The protein below binds the small molecule below.
Small molecule (SMILES): OC[C@H]1O[C@H](O[C@H]2[C@H](O)[C@@H](O)[C@@H](O)O[C@@H]2CO)[C@H](O)[C@@H](O)[C@@H]1O

Binding-site contacts:
Ligand atom C6 contacts residue GLY380 of chain 1.B at 3.6 Å.
Ligand atom C6 contacts residue ASN376 of chain 1.B at 3.5 Å.
Ligand atom O4 contacts residue PHE436 of chain 1.B at 3.5 Å.
Ligand atom C6 contacts residue SER433 of chain 1.B at 3.8 Å.
Ligand atom O6 contacts residue GLY380 of chain 1.B at 4.3 Å.
Ligand atom C5 contacts residue GLY380 of chain 1.B at 4.0 Å.
Ligand atom O4 contacts residue ASN376 of chain 1.B at 2.8 Å (h-bond).
Ligand atom C5 contacts residue PHE436 of chain 1.B at 3.7 Å (hydrophobic).
Ligand atom O4 contacts residue ASN440 of chain 1.B at 2.9 Å (h-bond).
Ligand atom O2 contacts residue TYR325 of chain 1.B at 3.7 Å.
Ligand atom C4 contacts residue ASN440 of chain 1.B at 4.2 Å.
Ligand atom C4 contacts residue LEU379 of chain 1.B at 3.8 Å (hydrophobic).
Ligand atom O6 contacts residue TYR383 of chain 1.B at 4.0 Å.
Ligand atom C4 contacts residue ASN376 of chain 1.B at 3.6 Å.
Ligand atom C6 contacts residue ASN437 of chain 1.B at 3.5 Å.
Ligand atom O3 contacts residue LEU379 of chain 1.B at 3.9 Å.
Ligand atom O4 contacts residue LEU379 of chain 1.B at 4.0 Å.
Ligand atom C4 contacts residue PHE436 of chain 1.B at 4.2 Å (hydrophobic).
Ligand atom C3 contacts residue TYR325 of chain 1.B at 3.6 Å (hydrophobic).
Ligand atom C6 contacts residue PHE436 of chain 1.B at 4.0 Å (hydrophobic).
Ligand atom O5 contacts residue LEU379 of chain 1.B at 4.0 Å.
Ligand atom C2 contacts residue TYR325 of chain 1.B at 3.7 Å (hydrophobic).
Ligand atom C2 contacts residue TYR383 of chain 1.B at 3.9 Å (hydrophobic).
Ligand atom O1 contacts residue PHE436 of chain 1.B at 4.1 Å.
Ligand atom C2 contacts residue LEU379 of chain 1.B at 4.0 Å (hydrophobic).
Ligand atom O6 contacts residue PHE436 of chain 1.B at 4.0 Å.
Ligand atom O6 contacts residue THR291 of chain 1.B at 3.7 Å.
Ligand atom O6 contacts residue SER433 of chain 1.B at 2.9 Å (h-bond).
Ligand atom O4 contacts residue ASN437 of chain 1.B at 3.9 Å.
Ligand atom C3 contacts residue PHE436 of chain 1.B at 4.0 Å (hydrophobic).
Ligand atom O3 contacts residue TYR325 of chain 1.B at 2.5 Å (h-bond).
Ligand atom C6 contacts residue THR291 of chain 1.B at 4.0 Å.
Ligand atom C5 contacts residue ASN437 of chain 1.B at 4.2 Å.
Ligand atom O5 contacts residue TYR383 of chain 1.B at 3.8 Å.
Ligand atom C5 contacts residue ASN376 of chain 1.B at 4.2 Å.
Ligand atom C1 contacts residue LEU379 of chain 1.B at 4.3 Å (hydrophobic).
Ligand atom O6 contacts residue ASN437 of chain 1.B at 2.7 Å (h-bond).
Ligand atom C1 contacts residue TYR383 of chain 1.B at 4.0 Å (hydrophobic).
Ligand atom O5 contacts residue GLY380 of chain 1.B at 3.3 Å.
Ligand atom C6 contacts residue TYR383 of chain 1.B at 3.8 Å (hydrophobic).

Sequence of chain 1.B:
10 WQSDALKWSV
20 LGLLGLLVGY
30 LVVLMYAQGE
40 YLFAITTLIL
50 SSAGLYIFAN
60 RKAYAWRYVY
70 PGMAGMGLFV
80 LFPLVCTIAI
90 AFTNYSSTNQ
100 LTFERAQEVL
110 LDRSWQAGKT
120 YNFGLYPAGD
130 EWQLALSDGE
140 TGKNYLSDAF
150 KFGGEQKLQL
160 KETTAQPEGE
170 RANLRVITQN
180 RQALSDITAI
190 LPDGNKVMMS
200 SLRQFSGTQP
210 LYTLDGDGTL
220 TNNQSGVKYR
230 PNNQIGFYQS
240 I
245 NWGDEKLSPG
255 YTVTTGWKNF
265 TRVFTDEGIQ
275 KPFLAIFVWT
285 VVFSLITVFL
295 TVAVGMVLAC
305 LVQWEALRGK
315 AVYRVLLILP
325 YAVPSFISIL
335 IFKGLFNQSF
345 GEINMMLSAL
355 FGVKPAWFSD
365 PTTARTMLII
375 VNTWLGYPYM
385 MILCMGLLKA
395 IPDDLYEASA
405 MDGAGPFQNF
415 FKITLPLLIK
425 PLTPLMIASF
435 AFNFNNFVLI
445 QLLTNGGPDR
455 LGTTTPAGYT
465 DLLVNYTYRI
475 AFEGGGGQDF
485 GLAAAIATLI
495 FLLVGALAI